Binding-site contacts:
Ligand atom O7 contacts residue ASN832 of chain 1.A at 3.5 Å (h-bond).
Ligand atom C7 contacts residue ASN832 of chain 1.A at 3.3 Å.
Ligand atom C5 contacts residue ASN832 of chain 1.A at 3.6 Å.
Ligand atom O5 contacts residue SER834 of chain 1.A at 3.4 Å (h-bond).
Ligand atom O5 contacts residue ASN832 of chain 1.A at 2.4 Å (h-bond).
Ligand atom C1 contacts residue SER834 of chain 1.A at 3.3 Å.
Ligand atom C5 contacts residue SER834 of chain 1.A at 3.6 Å.
Ligand atom C6 contacts residue SER834 of chain 1.A at 4.4 Å.
Ligand atom O5 contacts residue GLN835 of chain 1.A at 4.2 Å.
Ligand atom C6 contacts residue GLN835 of chain 1.A at 4.2 Å.
Ligand atom C4 contacts residue ASN832 of chain 1.A at 4.2 Å.
Ligand atom C2 contacts residue ASN832 of chain 1.A at 2.5 Å.
Ligand atom C1 contacts residue ASN832 of chain 1.A at 1.4 Å.
Ligand atom C8 contacts residue ASN832 of chain 1.A at 3.8 Å.
Ligand atom C3 contacts residue ASN832 of chain 1.A at 3.8 Å.
Ligand atom N2 contacts residue ASN832 of chain 1.A at 2.9 Å (h-bond).
Ligand atom C5 contacts residue GLN835 of chain 1.A at 4.2 Å.

Sequence of chain 1.A:
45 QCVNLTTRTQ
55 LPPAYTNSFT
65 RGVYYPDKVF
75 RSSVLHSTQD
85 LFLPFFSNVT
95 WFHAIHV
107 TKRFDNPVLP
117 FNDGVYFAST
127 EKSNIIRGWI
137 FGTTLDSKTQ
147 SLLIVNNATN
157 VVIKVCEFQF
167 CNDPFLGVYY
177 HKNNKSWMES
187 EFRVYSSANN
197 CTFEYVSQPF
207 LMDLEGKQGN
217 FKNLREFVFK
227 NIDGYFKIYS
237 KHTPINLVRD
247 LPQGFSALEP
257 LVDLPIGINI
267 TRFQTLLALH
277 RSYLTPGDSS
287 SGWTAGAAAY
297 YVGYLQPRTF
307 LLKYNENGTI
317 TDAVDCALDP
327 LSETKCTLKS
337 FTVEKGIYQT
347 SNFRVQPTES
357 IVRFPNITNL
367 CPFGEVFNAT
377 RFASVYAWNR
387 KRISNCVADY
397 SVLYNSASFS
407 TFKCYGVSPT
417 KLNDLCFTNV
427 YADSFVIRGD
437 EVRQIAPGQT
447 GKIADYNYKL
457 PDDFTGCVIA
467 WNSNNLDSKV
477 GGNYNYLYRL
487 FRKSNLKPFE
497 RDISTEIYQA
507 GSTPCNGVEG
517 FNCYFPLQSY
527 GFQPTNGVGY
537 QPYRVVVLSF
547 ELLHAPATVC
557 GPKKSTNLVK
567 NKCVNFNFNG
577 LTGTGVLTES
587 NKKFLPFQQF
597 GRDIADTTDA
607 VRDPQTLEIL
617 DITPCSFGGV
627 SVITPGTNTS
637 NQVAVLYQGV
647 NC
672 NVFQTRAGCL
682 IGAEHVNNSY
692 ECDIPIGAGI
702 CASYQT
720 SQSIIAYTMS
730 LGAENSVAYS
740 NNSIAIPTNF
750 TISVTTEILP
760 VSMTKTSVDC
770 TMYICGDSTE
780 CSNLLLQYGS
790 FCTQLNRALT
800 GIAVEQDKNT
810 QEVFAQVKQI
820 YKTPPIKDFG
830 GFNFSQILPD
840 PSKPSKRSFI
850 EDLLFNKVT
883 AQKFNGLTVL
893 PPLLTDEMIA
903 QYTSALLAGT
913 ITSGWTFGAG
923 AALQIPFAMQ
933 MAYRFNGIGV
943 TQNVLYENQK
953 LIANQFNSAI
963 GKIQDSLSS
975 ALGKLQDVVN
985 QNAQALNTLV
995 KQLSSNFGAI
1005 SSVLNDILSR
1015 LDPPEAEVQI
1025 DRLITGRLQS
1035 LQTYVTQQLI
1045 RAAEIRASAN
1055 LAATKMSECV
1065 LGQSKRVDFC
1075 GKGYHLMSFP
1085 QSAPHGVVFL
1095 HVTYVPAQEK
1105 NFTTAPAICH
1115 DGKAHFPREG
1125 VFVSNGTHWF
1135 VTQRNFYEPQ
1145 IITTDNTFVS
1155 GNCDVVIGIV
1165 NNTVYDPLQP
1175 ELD

The small molecule below binds the protein below.
Small molecule (SMILES): CC(=O)N[C@@H]1[C@@H](O)[C@H](O)[C@@H](CO)O[C@H]1O